Sequence of chain 2.A:
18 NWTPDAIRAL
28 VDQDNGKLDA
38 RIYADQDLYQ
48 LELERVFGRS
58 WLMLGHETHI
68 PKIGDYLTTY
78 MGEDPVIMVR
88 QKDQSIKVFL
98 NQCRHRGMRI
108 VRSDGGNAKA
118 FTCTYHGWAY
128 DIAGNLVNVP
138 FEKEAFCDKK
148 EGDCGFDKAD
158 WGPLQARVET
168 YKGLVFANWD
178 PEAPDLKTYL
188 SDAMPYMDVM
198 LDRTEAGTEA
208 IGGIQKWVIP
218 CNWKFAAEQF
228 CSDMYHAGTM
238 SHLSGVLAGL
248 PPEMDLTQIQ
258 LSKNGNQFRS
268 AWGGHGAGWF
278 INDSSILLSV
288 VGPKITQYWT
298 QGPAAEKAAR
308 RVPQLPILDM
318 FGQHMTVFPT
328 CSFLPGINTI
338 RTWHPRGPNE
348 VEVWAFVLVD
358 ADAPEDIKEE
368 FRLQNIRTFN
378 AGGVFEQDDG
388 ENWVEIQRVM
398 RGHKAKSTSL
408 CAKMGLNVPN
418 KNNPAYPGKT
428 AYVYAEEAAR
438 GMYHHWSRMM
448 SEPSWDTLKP

The protein below binds the small molecule below.
Small molecule (SMILES): c1ccc(-c2ccccc2)cc1

Binding-site contacts:
Ligand atom C12 contacts residue HIS233 of chain 2.A at 4.1 Å.
Ligand atom C4 contacts residue GLY319 of chain 2.A at 3.3 Å.
Ligand atom C13 contacts residue ASP230 of chain 2.A at 4.1 Å.
Ligand atom C5 contacts residue ILE283 of chain 2.A at 4.1 Å (hydrophobic).
Ligand atom C16 contacts residue HIS233 of chain 2.A at 4.2 Å.
Ligand atom C16 contacts residue LEU331 of chain 2.A at 3.9 Å (hydrophobic).
Ligand atom C13 contacts residue PHE227 of chain 2.A at 3.8 Å (hydrophobic).
Ligand atom C3 contacts residue MET231 of chain 2.A at 4.4 Å (hydrophobic).
Ligand atom C1 contacts residue PHE376 of chain 2.A at 4.0 Å (hydrophobic).
Ligand atom C15 contacts residue ASP230 of chain 2.A at 3.8 Å.
Ligand atom C13 contacts residue HIS233 of chain 2.A at 3.7 Å.
Ligand atom C14 contacts residue PHE227 of chain 2.A at 4.3 Å (hydrophobic).
Ligand atom C5 contacts residue ILE334 of chain 2.A at 4.4 Å (hydrophobic).
Ligand atom C6 contacts residue VAL287 of chain 2.A at 4.4 Å (hydrophobic).
Ligand atom C14 contacts residue GLN226 of chain 2.A at 3.3 Å.
Ligand atom C2 contacts residue PHE376 of chain 2.A at 4.4 Å (hydrophobic).
Ligand atom C14 contacts residue ASP230 of chain 2.A at 3.2 Å.
Ligand atom C3 contacts residue GLY319 of chain 2.A at 3.4 Å.
Ligand atom C17 contacts residue HIS233 of chain 2.A at 4.3 Å.
Ligand atom C14 contacts residue HIS321 of chain 2.A at 3.6 Å.
Ligand atom C3 contacts residue LEU331 of chain 2.A at 4.2 Å (hydrophobic).
Ligand atom C4 contacts residue ILE334 of chain 2.A at 4.0 Å (hydrophobic).
Ligand atom C2 contacts residue LEU331 of chain 2.A at 4.5 Å (hydrophobic).
Ligand atom C12 contacts residue LEU331 of chain 2.A at 3.8 Å (hydrophobic).
Ligand atom C6 contacts residue PHE376 of chain 2.A at 4.4 Å (hydrophobic).
Ligand atom C17 contacts residue LEU331 of chain 2.A at 3.6 Å (hydrophobic).
Ligand atom C1 contacts residue ALA234 of chain 2.A at 3.7 Å (hydrophobic).
Ligand atom C12 contacts residue PHE227 of chain 2.A at 3.6 Å (hydrophobic).
Ligand atom C13 contacts residue HIS321 of chain 2.A at 4.2 Å.
Ligand atom C13 contacts residue GLN226 of chain 2.A at 3.3 Å.
Ligand atom C13 contacts residue LEU331 of chain 2.A at 4.3 Å (hydrophobic).
Ligand atom C16 contacts residue HIS321 of chain 2.A at 4.3 Å.
Ligand atom C5 contacts residue VAL287 of chain 2.A at 4.1 Å (hydrophobic).
Ligand atom C17 contacts residue PHE376 of chain 2.A at 3.9 Å (hydrophobic).
Ligand atom C14 contacts residue HIS233 of chain 2.A at 3.5 Å.
Ligand atom C15 contacts residue HIS321 of chain 2.A at 3.7 Å.
Ligand atom C12 contacts residue GLN226 of chain 2.A at 3.5 Å.
Ligand atom C15 contacts residue MET231 of chain 2.A at 4.3 Å (hydrophobic).
Ligand atom C6 contacts residue ALA234 of chain 2.A at 4.1 Å (hydrophobic).
Ligand atom C15 contacts residue HIS233 of chain 2.A at 3.8 Å.